Sequence of chain 2.C:
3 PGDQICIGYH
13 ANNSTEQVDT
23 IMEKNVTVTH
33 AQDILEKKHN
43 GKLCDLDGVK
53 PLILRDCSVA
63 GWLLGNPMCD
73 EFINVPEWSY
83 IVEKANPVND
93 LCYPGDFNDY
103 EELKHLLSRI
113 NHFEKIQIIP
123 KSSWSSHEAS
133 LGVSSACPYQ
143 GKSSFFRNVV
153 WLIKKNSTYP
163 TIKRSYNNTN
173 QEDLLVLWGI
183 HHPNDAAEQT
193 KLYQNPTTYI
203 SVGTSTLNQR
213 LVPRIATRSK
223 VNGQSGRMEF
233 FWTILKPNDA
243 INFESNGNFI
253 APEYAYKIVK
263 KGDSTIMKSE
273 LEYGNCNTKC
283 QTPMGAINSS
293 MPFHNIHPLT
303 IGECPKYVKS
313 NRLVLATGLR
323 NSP

Binding-site contacts:
Ligand atom N2 contacts residue ASN240 of chain 2.C at 3.5 Å (h-bond).
Ligand atom O5 contacts residue ASN169 of chain 2.C at 2.4 Å (h-bond).
Ligand atom O5 contacts residue ASN240 of chain 2.C at 4.5 Å.
Ligand atom C6 contacts residue ASN240 of chain 2.C at 3.8 Å.
Ligand atom O6 contacts residue THR171 of chain 2.C at 4.0 Å.
Ligand atom N2 contacts residue ALA242 of chain 2.C at 4.4 Å.
Ligand atom C7 contacts residue ALA242 of chain 2.C at 4.1 Å (hydrophobic).
Ligand atom C1 contacts residue ASN240 of chain 2.C at 4.0 Å.
Ligand atom C8 contacts residue ASN240 of chain 2.C at 4.2 Å.
Ligand atom C5 contacts residue ASN240 of chain 2.C at 3.6 Å.
Ligand atom O6 contacts residue ASN169 of chain 2.C at 4.4 Å.
Ligand atom C3 contacts residue ASN240 of chain 2.C at 4.2 Å.
Ligand atom C7 contacts residue ASN169 of chain 2.C at 3.8 Å.
Ligand atom C7 contacts residue ASN240 of chain 2.C at 3.9 Å.
Ligand atom O7 contacts residue ASN169 of chain 2.C at 4.2 Å.
Ligand atom C1 contacts residue ASN169 of chain 2.C at 1.4 Å.
Ligand atom O7 contacts residue ASN240 of chain 2.C at 3.8 Å.
Ligand atom C3 contacts residue ASN169 of chain 2.C at 3.9 Å.
Ligand atom C8 contacts residue ASP241 of chain 2.C at 3.6 Å.
Ligand atom N2 contacts residue ASN169 of chain 2.C at 3.0 Å (h-bond).
Ligand atom C2 contacts residue ASN240 of chain 2.C at 4.1 Å.
Ligand atom C4 contacts residue ASN169 of chain 2.C at 4.3 Å.
Ligand atom C2 contacts residue ASN169 of chain 2.C at 2.5 Å.
Ligand atom C8 contacts residue SER221 of chain 1.C at 3.2 Å.
Ligand atom C4 contacts residue ASN240 of chain 2.C at 4.4 Å.
Ligand atom O6 contacts residue ASN240 of chain 2.C at 4.2 Å.
Ligand atom C5 contacts residue ASN169 of chain 2.C at 3.6 Å.
Ligand atom C8 contacts residue ALA242 of chain 2.C at 3.5 Å (hydrophobic).
Ligand atom O4 contacts residue ASN240 of chain 2.C at 4.3 Å.

Sequence of chain 1.C:
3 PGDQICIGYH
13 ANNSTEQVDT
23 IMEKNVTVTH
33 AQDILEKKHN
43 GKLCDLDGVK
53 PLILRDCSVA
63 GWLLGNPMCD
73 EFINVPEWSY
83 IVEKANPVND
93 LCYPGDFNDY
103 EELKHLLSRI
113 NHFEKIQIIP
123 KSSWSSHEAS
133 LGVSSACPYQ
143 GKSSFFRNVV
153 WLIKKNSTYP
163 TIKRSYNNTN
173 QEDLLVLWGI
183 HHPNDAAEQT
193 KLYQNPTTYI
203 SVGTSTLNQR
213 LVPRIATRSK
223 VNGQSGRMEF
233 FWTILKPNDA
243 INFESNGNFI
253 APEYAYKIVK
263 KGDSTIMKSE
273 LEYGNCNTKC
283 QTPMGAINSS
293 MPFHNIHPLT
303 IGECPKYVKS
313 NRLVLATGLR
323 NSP

A small-molecule ligand and the protein it binds are described below.
Small molecule (SMILES): CC(=O)N[C@H]1[C@H](O[C@H]2[C@H](O)[C@@H](NC(C)=O)CO[C@@H]2CO)O[C@H](CO)[C@@H](O)[C@@H]1O